Sequence of chain 14.D:
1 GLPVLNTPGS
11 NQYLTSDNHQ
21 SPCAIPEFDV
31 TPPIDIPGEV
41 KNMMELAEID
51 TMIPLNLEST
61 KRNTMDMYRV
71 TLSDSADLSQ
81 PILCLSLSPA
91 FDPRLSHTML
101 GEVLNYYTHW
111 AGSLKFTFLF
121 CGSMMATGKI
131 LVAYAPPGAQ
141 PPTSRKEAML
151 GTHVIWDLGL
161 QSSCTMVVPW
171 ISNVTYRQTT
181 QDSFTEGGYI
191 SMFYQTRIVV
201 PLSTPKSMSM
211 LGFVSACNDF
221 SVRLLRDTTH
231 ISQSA

Binding-site contacts:
Ligand atom C4C contacts residue VAL198 of chain 13.B at 3.8 Å (hydrophobic).
Ligand atom O1 contacts residue TYR204 of chain 13.B at 3.6 Å.
Ligand atom C6C contacts residue PHE237 of chain 13.B at 3.9 Å (hydrophobic).
Ligand atom C5C contacts residue VAL195 of chain 13.B at 3.8 Å (hydrophobic).
Ligand atom N2 contacts residue TYR111 of chain 13.B at 3.1 Å.
Ligand atom O1B contacts residue PHE133 of chain 13.B at 3.9 Å.
Ligand atom C4B contacts residue ILE193 of chain 13.B at 3.8 Å (hydrophobic).
Ligand atom C2A contacts residue TYR158 of chain 13.B at 3.9 Å (hydrophobic).
Ligand atom C4B contacts residue TYR158 of chain 13.B at 3.8 Å (hydrophobic).
Ligand atom C4 contacts residue PHE237 of chain 13.B at 3.1 Å (hydrophobic).
Ligand atom C5A contacts residue ILE156 of chain 13.B at 3.2 Å (hydrophobic).
Ligand atom O1 contacts residue PHE129 of chain 13.B at 3.8 Å.
Ligand atom C3 contacts residue PHE237 of chain 13.B at 3.7 Å (hydrophobic).
Ligand atom C31 contacts residue PHE237 of chain 13.B at 3.8 Å (hydrophobic).
Ligand atom N3A contacts residue TYR158 of chain 13.B at 3.7 Å.
Ligand atom C4C contacts residue PHE237 of chain 13.B at 3.6 Å (hydrophobic).
Ligand atom C4 contacts residue TYR111 of chain 13.B at 3.6 Å (hydrophobic).
Ligand atom C3 contacts residue TYR111 of chain 13.B at 3.2 Å (hydrophobic).
Ligand atom C5B contacts residue LEU240 of chain 13.B at 3.5 Å (hydrophobic).
Ligand atom O1 contacts residue TYR111 of chain 13.B at 3.5 Å.
Ligand atom C7C contacts residue TYR158 of chain 13.B at 3.8 Å (hydrophobic).
Ligand atom O1B contacts residue ILE109 of chain 13.B at 3.8 Å.
Ligand atom C4A contacts residue SER181 of chain 13.B at 3.8 Å.
Ligand atom C6C contacts residue VAL198 of chain 13.B at 3.9 Å (hydrophobic).
Ligand atom C4A contacts residue ILE182 of chain 13.B at 3.9 Å (hydrophobic).
Ligand atom C4A contacts residue PRO180 of chain 13.B at 3.3 Å (hydrophobic).
Ligand atom C5 contacts residue TYR111 of chain 13.B at 3.8 Å (hydrophobic).
Ligand atom C2A contacts residue ILE193 of chain 13.B at 3.9 Å (hydrophobic).
Ligand atom C31 contacts residue TYR111 of chain 13.B at 3.7 Å (hydrophobic).
Ligand atom N3A contacts residue ALA24 of chain 13.D at 3.9 Å.
Ligand atom O1A contacts residue PHE135 of chain 13.B at 3.8 Å.
Ligand atom N2 contacts residue TYR204 of chain 13.B at 3.8 Å.
Ligand atom C2B contacts residue TYR158 of chain 13.B at 3.5 Å (hydrophobic).
Ligand atom C5B contacts residue ILE193 of chain 13.B at 3.9 Å (hydrophobic).
Ligand atom N3A contacts residue PRO180 of chain 13.B at 3.7 Å.
Ligand atom C6B contacts residue PHE133 of chain 13.B at 3.5 Å (hydrophobic).
Ligand atom C5A contacts residue ILE182 of chain 13.B at 3.5 Å (hydrophobic).
Ligand atom C3B contacts residue TYR158 of chain 13.B at 3.4 Å (hydrophobic).
Ligand atom C2B contacts residue VAL195 of chain 13.B at 3.9 Å (hydrophobic).
Ligand atom C2C contacts residue PHE237 of chain 13.B at 3.8 Å (hydrophobic).

Sequence of chain 13.B:
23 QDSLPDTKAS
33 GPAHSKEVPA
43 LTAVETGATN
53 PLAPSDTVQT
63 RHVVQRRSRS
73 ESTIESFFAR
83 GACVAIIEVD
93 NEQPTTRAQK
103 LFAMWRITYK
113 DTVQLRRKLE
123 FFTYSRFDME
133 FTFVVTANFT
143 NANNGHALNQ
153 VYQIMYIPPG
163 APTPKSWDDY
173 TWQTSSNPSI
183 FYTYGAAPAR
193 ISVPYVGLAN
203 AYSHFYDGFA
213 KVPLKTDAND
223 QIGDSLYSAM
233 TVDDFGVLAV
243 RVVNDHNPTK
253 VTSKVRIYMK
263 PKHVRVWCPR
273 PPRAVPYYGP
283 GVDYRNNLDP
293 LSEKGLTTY

Sequence of chain 13.D:
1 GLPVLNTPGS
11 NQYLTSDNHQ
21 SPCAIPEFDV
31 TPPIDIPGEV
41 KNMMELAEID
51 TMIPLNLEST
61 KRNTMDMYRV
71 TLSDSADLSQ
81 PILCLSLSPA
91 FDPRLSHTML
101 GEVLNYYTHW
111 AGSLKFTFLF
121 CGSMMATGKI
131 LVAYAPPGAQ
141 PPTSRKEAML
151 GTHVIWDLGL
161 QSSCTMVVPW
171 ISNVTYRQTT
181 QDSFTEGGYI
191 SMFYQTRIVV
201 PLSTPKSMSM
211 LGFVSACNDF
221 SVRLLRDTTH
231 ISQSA

This protein binds this small molecule.
Small molecule (SMILES): Cc1cc(CCCCCCCOc2ccc(C3=NCCO3)cc2)on1